This protein binds this small molecule.
Small molecule (SMILES): CC(=O)N[C@H]1[C@H](O[C@H]2[C@H](O)[C@@H](NC(C)=O)CO[C@@H]2CO)O[C@H](CO)[C@@H](O[C@@H]2O[C@H](CO[C@H]3O[C@H](CO[C@H]4O[C@H](CO)[C@@H](O)[C@H](O)[C@@H]4O)[C@@H](O)[C@H](O[C@H]4O[C@H](CO)[C@@H](O)[C@H](O)[C@@H]4O)[C@@H]3O)[C@@H](O)[C@H](O[C@H]3O[C@H](CO)[C@@H](O)[C@H](O)[C@@H]3O[C@H]3O[C@H](CO)[C@@H](O)[C@H](O)[C@@H]3O[C@H]3O[C@H](CO)[C@@H](O)[C@H](O)[C@@H]3O)[C@@H]2O)[C@@H]1O

Sequence of chain 1.D:
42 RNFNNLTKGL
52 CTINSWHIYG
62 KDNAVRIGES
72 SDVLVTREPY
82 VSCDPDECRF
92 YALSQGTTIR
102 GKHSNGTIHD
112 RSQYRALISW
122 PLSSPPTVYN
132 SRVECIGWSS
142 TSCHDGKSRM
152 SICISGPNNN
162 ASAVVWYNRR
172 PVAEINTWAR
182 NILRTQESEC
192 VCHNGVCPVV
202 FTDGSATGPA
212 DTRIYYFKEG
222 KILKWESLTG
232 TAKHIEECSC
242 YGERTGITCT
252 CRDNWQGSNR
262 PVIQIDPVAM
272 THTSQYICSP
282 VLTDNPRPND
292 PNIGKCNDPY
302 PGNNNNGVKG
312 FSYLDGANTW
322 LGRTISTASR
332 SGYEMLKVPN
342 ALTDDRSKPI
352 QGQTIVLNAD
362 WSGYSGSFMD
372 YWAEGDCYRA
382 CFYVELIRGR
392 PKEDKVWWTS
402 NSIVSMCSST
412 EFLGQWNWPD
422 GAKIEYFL

Sequence of chain 1.A:
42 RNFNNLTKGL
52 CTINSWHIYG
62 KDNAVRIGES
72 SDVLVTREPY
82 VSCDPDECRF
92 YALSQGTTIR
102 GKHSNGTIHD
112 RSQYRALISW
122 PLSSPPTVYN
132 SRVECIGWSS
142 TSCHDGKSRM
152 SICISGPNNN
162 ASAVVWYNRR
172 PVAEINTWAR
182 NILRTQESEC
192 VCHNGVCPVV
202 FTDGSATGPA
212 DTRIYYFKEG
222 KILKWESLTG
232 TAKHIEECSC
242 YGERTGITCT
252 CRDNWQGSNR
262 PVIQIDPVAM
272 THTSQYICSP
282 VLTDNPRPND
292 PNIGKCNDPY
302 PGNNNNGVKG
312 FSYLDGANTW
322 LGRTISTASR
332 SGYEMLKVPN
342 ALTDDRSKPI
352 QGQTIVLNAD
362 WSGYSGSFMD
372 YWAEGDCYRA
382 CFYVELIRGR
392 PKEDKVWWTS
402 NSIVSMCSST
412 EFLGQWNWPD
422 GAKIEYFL

Binding-site contacts:
Ligand atom O3 contacts residue GLU335 of chain 1.A at 2.8 Å (salt-bridge).
Ligand atom O3 contacts residue GLN352 of chain 1.A at 3.5 Å.
Ligand atom C5 contacts residue ASN161 of chain 1.D at 3.6 Å.
Ligand atom C8 contacts residue PHE413 of chain 1.A at 3.9 Å (hydrophobic).
Ligand atom C3 contacts residue ARG324 of chain 1.A at 3.5 Å.
Ligand atom N2 contacts residue ASN161 of chain 1.D at 2.8 Å (h-bond).
Ligand atom C4 contacts residue GLU335 of chain 1.A at 3.7 Å.
Ligand atom O4 contacts residue GLY353 of chain 1.A at 3.9 Å.
Ligand atom C1 contacts residue ASN161 of chain 1.D at 1.4 Å.
Ligand atom O3 contacts residue GLY353 of chain 1.A at 3.1 Å (h-bond).
Ligand atom O5 contacts residue GLN416 of chain 1.A at 3.9 Å.
Ligand atom O7 contacts residue ASN161 of chain 1.D at 3.3 Å (h-bond).
Ligand atom C2 contacts residue ASN161 of chain 1.D at 2.3 Å.
Ligand atom O3 contacts residue ASP291 of chain 1.A at 3.2 Å (salt-bridge).
Ligand atom C1 contacts residue ILE351 of chain 1.A at 3.3 Å (hydrophobic).
Ligand atom O5 contacts residue ILE351 of chain 1.A at 3.7 Å.
Ligand atom O4 contacts residue GLU335 of chain 1.A at 2.9 Å (salt-bridge).
Ligand atom C6 contacts residue ASP291 of chain 1.A at 3.9 Å.
Ligand atom O2 contacts residue ILE351 of chain 1.A at 2.8 Å (h-bond).
Ligand atom C3 contacts residue ASN161 of chain 1.D at 3.6 Å.
Ligand atom O2 contacts residue GLY353 of chain 1.A at 3.8 Å.
Ligand atom C3 contacts residue GLY353 of chain 1.A at 3.4 Å.
Ligand atom N2 contacts residue GLY353 of chain 1.A at 4.1 Å.
Ligand atom O5 contacts residue GLY415 of chain 1.A at 3.5 Å.
Ligand atom O6 contacts residue LYS349 of chain 1.A at 3.4 Å (salt-bridge).
Ligand atom C6 contacts residue LEU414 of chain 1.A at 3.6 Å (hydrophobic).
Ligand atom N2 contacts residue GLN352 of chain 1.A at 4.1 Å.
Ligand atom O3 contacts residue PRO350 of chain 1.A at 3.1 Å.
Ligand atom O5 contacts residue LEU414 of chain 1.A at 4.1 Å.
Ligand atom O6 contacts residue GLN416 of chain 1.A at 3.8 Å.
Ligand atom O4 contacts residue ASP291 of chain 1.A at 4.0 Å.
Ligand atom C5 contacts residue ASP291 of chain 1.A at 4.0 Å.
Ligand atom O5 contacts residue ASN161 of chain 1.D at 2.4 Å (h-bond).
Ligand atom C7 contacts residue ASN161 of chain 1.D at 3.2 Å.
Ligand atom C8 contacts residue GLN352 of chain 1.A at 3.8 Å.
Ligand atom C4 contacts residue ASN161 of chain 1.D at 4.1 Å.
Ligand atom C2 contacts residue ILE351 of chain 1.A at 3.5 Å (hydrophobic).
Ligand atom C3 contacts residue GLU335 of chain 1.A at 3.5 Å.
Ligand atom O4 contacts residue LYS349 of chain 1.A at 4.0 Å.
Ligand atom O3 contacts residue ARG324 of chain 1.A at 2.8 Å (salt-bridge).